This protein binds this small molecule.
Small molecule (SMILES): O=c1[nH]cnc2c1ncn2[C@@H]1O[C@H](COP(=O)(O)O)[C@@H](O)[C@H]1O

Binding-site contacts:
Ligand atom O2P contacts residue GLY257 of chain 4.A at 2.9 Å (h-bond).
Ligand atom C5 contacts residue ILE200 of chain 4.A at 3.5 Å (hydrophobic).
Ligand atom O3P contacts residue GLY198 of chain 4.A at 3.5 Å.
Ligand atom C5' contacts residue TYR281 of chain 4.A at 3.5 Å (hydrophobic).
Ligand atom O6 contacts residue MET284 of chain 4.A at 3.2 Å (h-bond).
Ligand atom C8 contacts residue MET70 of chain 4.A at 3.7 Å (hydrophobic).
Ligand atom C6 contacts residue GLU318 of chain 4.A at 3.7 Å.
Ligand atom C4 contacts residue 6Q91 of chain 4.B at 3.5 Å.
Ligand atom C2 contacts residue CYS201 of chain 4.A at 3.1 Å (hydrophobic).
Ligand atom N7 contacts residue GLY283 of chain 4.A at 3.6 Å.
Ligand atom O6 contacts residue 6Q91 of chain 4.B at 3.2 Å (h-bond).
Ligand atom N3 contacts residue CYS201 of chain 4.A at 3.6 Å.
Ligand atom O2P contacts residue SER258 of chain 4.A at 3.2 Å (h-bond).
Ligand atom O1P contacts residue SER199 of chain 4.A at 2.8 Å (h-bond).
Ligand atom N1 contacts residue GLU318 of chain 4.A at 2.6 Å (salt-bridge).
Ligand atom C3' contacts residue SER68 of chain 4.A at 3.6 Å.
Ligand atom O2' contacts residue 6Q91 of chain 4.B at 3.4 Å.
Ligand atom C4 contacts residue ILE200 of chain 4.A at 3.7 Å (hydrophobic).
Ligand atom O6 contacts residue GLY285 of chain 4.A at 2.7 Å (h-bond).
Ligand atom O3P contacts residue SER199 of chain 4.A at 2.9 Å (h-bond).
Ligand atom C4' contacts residue ASP234 of chain 4.A at 3.5 Å.
Ligand atom O5' contacts residue GLY235 of chain 4.A at 3.6 Å.
Ligand atom C3' contacts residue ASP234 of chain 4.A at 3.4 Å.
Ligand atom N3 contacts residue 6Q91 of chain 4.B at 3.1 Å.
Ligand atom O6 contacts residue GLY283 of chain 4.A at 3.2 Å.
Ligand atom O3' contacts residue ASP234 of chain 4.A at 2.5 Å (salt-bridge).
Ligand atom O2' contacts residue ASP234 of chain 4.A at 2.6 Å (salt-bridge).
Ligand atom N7 contacts residue ILE200 of chain 4.A at 3.6 Å.
Ligand atom O1P contacts residue TYR281 of chain 4.A at 2.6 Å (h-bond).
Ligand atom N7 contacts residue MET284 of chain 4.A at 3.0 Å (h-bond).
Ligand atom O6 contacts residue GLY319 of chain 4.A at 3.4 Å.
Ligand atom O3' contacts residue SER68 of chain 4.A at 2.8 Å (h-bond).
Ligand atom C6 contacts residue 6Q91 of chain 4.B at 3.2 Å.
Ligand atom N1 contacts residue 6Q91 of chain 4.B at 3.5 Å (h-bond).
Ligand atom O1P contacts residue SER258 of chain 4.A at 3.1 Å (h-bond).
Ligand atom O5' contacts residue GLY198 of chain 4.A at 3.5 Å.
Ligand atom C2 contacts residue 6Q91 of chain 4.B at 3.2 Å.
Ligand atom C2 contacts residue GLU318 of chain 4.A at 3.4 Å.
Ligand atom O3' contacts residue MET255 of chain 4.A at 3.6 Å (h-bond).
Ligand atom O3P contacts residue GLY236 of chain 4.A at 2.9 Å (h-bond).

Sequence of chain 4.A:
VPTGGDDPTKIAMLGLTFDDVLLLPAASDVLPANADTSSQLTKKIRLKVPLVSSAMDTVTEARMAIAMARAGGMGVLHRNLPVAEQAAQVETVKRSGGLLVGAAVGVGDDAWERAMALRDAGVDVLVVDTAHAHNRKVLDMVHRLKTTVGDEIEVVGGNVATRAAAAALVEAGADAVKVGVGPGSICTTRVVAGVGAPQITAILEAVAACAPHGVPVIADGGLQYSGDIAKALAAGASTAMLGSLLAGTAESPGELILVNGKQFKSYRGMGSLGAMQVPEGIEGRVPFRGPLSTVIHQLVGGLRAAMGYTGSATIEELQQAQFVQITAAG